This small molecule binds to this protein.
Small molecule (SMILES): CC(C)C[C@@H]1NC(=O)[C@H](CCCN=C(N)N)NC(=O)[C@H](CC2=CN=C3C=CC=CC23)NC(=O)[C@H](CC(C)C)NC(=O)[C@H](CC(N)=O)NC(=O)[C@](C)(NC(=O)[C@H](Cc2ccccc2)NC(=O)[C@@H](NC(=O)[C@H](CCC(N)=O)NC(=O)[C@H](C)N)[C@@H](C)O)CCCCCCCCCCC[C@@](C)(C(=O)N[C@@H](CCC(N)=O)C(=O)N[C@@H](CC(N)=O)C(N)=O)NC(=O)[C@H](CCC(=O)O)NC1=O

Binding-site contacts:
Ligand atom CB contacts residue TYR61 of chain 1.A at 3.6 Å (hydrophobic).
Ligand atom CD1 contacts residue HIS67 of chain 1.A at 3.6 Å.
Ligand atom CD1 contacts residue MET48 of chain 1.A at 3.9 Å (hydrophobic).
Ligand atom CE2 contacts residue MET56 of chain 1.A at 3.9 Å (hydrophobic).
Ligand atom CZ2 contacts residue GLY52 of chain 1.A at 3.8 Å.
Ligand atom CA contacts residue GLN66 of chain 1.A at 3.9 Å.
Ligand atom NE1 contacts residue GLY52 of chain 1.A at 3.4 Å.
Ligand atom CB1 contacts residue MET48 of chain 1.A at 3.8 Å (hydrophobic).
Ligand atom CE1 contacts residue VAL69 of chain 1.A at 3.9 Å (hydrophobic).
Ligand atom CE3 contacts residue VAL87 of chain 1.A at 3.8 Å (hydrophobic).
Ligand atom CE2 contacts residue ILE55 of chain 1.A at 3.7 Å (hydrophobic).
Ligand atom C contacts residue GLN66 of chain 1.A at 3.5 Å.
Ligand atom O contacts residue VAL87 of chain 1.A at 3.7 Å.
Ligand atom CD contacts residue HIS49 of chain 1.A at 3.8 Å.
Ligand atom CD1 contacts residue GLY52 of chain 1.A at 3.7 Å.
Ligand atom CE1 contacts residue ILE55 of chain 1.A at 3.7 Å (hydrophobic).
Ligand atom CZ3 contacts residue ILE55 of chain 1.A at 3.7 Å (hydrophobic).
Ligand atom N contacts residue GLN66 of chain 1.A at 2.9 Å (h-bond).
Ligand atom CA contacts residue GLN66 of chain 1.A at 3.3 Å.
Ligand atom CZ contacts residue ILE55 of chain 1.A at 3.3 Å (hydrophobic).
Ligand atom O contacts residue LYS45 of chain 1.A at 3.8 Å.
Ligand atom CE2 contacts residue GLY52 of chain 1.A at 3.6 Å.
Ligand atom O contacts residue GLN66 of chain 1.A at 3.7 Å.
Ligand atom CD1 contacts residue GLN66 of chain 1.A at 3.5 Å.
Ligand atom CD1 contacts residue GLN66 of chain 1.A at 3.7 Å.
Ligand atom CD contacts residue TYR94 of chain 1.A at 3.6 Å (hydrophobic).
Ligand atom CG contacts residue TYR94 of chain 1.A at 3.7 Å (hydrophobic).
Ligand atom CZ2 contacts residue MET48 of chain 1.A at 3.6 Å (hydrophobic).
Ligand atom OE2 contacts residue TYR94 of chain 1.A at 2.6 Å (h-bond).
Ligand atom CE2 contacts residue MET48 of chain 1.A at 3.6 Å (hydrophobic).
Ligand atom CAQ contacts residue GLN53 of chain 1.A at 3.8 Å.
Ligand atom CB contacts residue GLN66 of chain 1.A at 3.8 Å.
Ligand atom CH2 contacts residue LEU93 of chain 1.A at 3.5 Å (hydrophobic).
Ligand atom CE2 contacts residue GLY52 of chain 1.A at 3.5 Å.
Ligand atom CH2 contacts residue ILE55 of chain 1.A at 3.7 Å (hydrophobic).
Ligand atom CD1 contacts residue TYR61 of chain 1.A at 3.8 Å (hydrophobic).
Ligand atom NE1 contacts residue MET48 of chain 1.A at 2.8 Å (h-bond).
Ligand atom OE2 contacts residue PRO90 of chain 1.A at 3.8 Å.
Ligand atom CZ3 contacts residue LEU93 of chain 1.A at 3.8 Å (hydrophobic).
Ligand atom CG contacts residue TYR61 of chain 1.A at 3.7 Å (hydrophobic).

Sequence of chain 1.A:
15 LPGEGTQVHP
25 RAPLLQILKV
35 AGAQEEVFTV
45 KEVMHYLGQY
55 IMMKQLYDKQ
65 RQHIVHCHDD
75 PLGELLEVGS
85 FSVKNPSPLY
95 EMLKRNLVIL